Binding-site contacts:
Ligand atom CAE contacts residue THR535 of chain 1.D at 3.5 Å.
Ligand atom CAN contacts residue PRO532 of chain 1.D at 3.6 Å (hydrophobic).
Ligand atom NAJ contacts residue LEU783 of chain 1.D at 3.6 Å.
Ligand atom CAG contacts residue GLN786 of chain 1.D at 3.2 Å.
Ligand atom CAG contacts residue PRO532 of chain 1.D at 3.8 Å (hydrophobic).
Ligand atom CAH contacts residue SER761 of chain 1.A at 3.6 Å.
Ligand atom FAC contacts residue PRO532 of chain 1.A at 3.3 Å.
Ligand atom SAP contacts residue LEU783 of chain 1.D at 4.1 Å.
Ligand atom CAF contacts residue PRO532 of chain 1.A at 3.5 Å (hydrophobic).
Ligand atom NAO contacts residue SER761 of chain 1.A at 4.1 Å.
Ligand atom CAD contacts residue SER761 of chain 1.A at 3.9 Å.
Ligand atom CAN contacts residue GLN786 of chain 1.D at 3.5 Å.
Ligand atom CAN contacts residue SER761 of chain 1.A at 4.2 Å.
Ligand atom CAG contacts residue PHE533 of chain 1.D at 3.2 Å (hydrophobic).
Ligand atom CAI contacts residue PRO532 of chain 1.D at 3.4 Å (hydrophobic).
Ligand atom OAA contacts residue ILE519 of chain 1.A at 3.4 Å (h-bond).
Ligand atom CAL contacts residue PRO532 of chain 1.D at 4.0 Å (hydrophobic).
Ligand atom FAC contacts residue GLY763 of chain 1.A at 3.4 Å.
Ligand atom CAD contacts residue THR535 of chain 1.D at 3.5 Å.
Ligand atom FAC contacts residue MET534 of chain 1.A at 3.8 Å.
Ligand atom CAD contacts residue LYS762 of chain 1.A at 3.2 Å.
Ligand atom CAL contacts residue SER761 of chain 1.A at 4.1 Å.
Ligand atom SAP contacts residue PRO532 of chain 1.D at 4.0 Å.
Ligand atom CAG contacts residue MET534 of chain 1.D at 3.9 Å (hydrophobic).
Ligand atom CAK contacts residue GLY763 of chain 1.A at 3.8 Å.
Ligand atom NAJ contacts residue ILE782 of chain 1.D at 4.2 Å.
Ligand atom OAA contacts residue LEU783 of chain 1.D at 3.9 Å.
Ligand atom CAE contacts residue LYS762 of chain 1.A at 3.9 Å.
Ligand atom CAF contacts residue LYS762 of chain 1.A at 4.0 Å.
Ligand atom CAH contacts residue GLN786 of chain 1.D at 3.2 Å.
Ligand atom NAJ contacts residue PRO532 of chain 1.D at 3.0 Å (h-bond).
Ligand atom FAC contacts residue LYS762 of chain 1.A at 3.4 Å.
Ligand atom CAE contacts residue SER761 of chain 1.A at 3.5 Å.
Ligand atom CAF contacts residue GLY763 of chain 1.A at 4.0 Å.
Ligand atom NAO contacts residue PRO532 of chain 1.D at 3.4 Å (h-bond).
Ligand atom OAB contacts residue PRO532 of chain 1.D at 3.5 Å.
Ligand atom FAC contacts residue THR535 of chain 1.A at 3.3 Å.
Ligand atom CAK contacts residue LYS762 of chain 1.A at 3.3 Å.
Ligand atom CAK contacts residue PRO532 of chain 1.A at 3.8 Å (hydrophobic).
Ligand atom OAB contacts residue LYS531 of chain 1.D at 3.3 Å.

Sequence of chain 1.D:
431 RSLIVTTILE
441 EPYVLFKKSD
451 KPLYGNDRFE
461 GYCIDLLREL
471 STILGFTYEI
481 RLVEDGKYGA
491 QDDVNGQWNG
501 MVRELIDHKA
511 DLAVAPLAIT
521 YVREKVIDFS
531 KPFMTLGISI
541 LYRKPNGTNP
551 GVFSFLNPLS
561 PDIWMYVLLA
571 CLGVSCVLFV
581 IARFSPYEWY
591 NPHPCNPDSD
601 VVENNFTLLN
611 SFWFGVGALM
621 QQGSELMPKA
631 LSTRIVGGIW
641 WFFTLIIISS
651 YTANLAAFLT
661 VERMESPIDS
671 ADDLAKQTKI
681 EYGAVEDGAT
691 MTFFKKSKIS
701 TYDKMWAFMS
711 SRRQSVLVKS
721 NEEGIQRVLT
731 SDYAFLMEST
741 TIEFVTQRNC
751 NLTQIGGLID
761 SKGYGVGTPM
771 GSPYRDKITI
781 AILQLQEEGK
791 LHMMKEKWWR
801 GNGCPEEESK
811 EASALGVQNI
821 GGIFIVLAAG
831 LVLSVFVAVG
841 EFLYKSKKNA

Sequence of chain 1.A:
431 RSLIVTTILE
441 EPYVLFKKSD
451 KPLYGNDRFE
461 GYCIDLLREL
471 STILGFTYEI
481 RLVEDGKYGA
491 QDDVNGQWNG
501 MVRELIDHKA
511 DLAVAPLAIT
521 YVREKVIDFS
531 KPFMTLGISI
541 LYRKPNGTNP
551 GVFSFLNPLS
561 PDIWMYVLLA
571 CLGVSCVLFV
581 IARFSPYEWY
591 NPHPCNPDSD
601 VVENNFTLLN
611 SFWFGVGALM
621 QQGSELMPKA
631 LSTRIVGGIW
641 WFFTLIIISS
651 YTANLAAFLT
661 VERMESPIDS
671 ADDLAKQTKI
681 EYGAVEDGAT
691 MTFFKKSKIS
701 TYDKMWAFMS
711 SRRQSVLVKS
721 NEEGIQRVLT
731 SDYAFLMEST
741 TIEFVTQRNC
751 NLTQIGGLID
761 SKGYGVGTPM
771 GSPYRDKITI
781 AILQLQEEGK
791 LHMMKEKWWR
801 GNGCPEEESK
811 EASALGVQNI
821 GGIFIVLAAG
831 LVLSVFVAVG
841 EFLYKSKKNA

A small-molecule ligand and the protein it binds are described below.
Small molecule (SMILES): O=S1(=O)NCN(C2CC2)c2ccc(F)cc21